This small molecule binds to this protein.
Small molecule (SMILES): CC(=O)N[C@@H]1[C@@H](O)[C@H](O)[C@@H](CO)O[C@H]1O

Sequence of chain 1.D:
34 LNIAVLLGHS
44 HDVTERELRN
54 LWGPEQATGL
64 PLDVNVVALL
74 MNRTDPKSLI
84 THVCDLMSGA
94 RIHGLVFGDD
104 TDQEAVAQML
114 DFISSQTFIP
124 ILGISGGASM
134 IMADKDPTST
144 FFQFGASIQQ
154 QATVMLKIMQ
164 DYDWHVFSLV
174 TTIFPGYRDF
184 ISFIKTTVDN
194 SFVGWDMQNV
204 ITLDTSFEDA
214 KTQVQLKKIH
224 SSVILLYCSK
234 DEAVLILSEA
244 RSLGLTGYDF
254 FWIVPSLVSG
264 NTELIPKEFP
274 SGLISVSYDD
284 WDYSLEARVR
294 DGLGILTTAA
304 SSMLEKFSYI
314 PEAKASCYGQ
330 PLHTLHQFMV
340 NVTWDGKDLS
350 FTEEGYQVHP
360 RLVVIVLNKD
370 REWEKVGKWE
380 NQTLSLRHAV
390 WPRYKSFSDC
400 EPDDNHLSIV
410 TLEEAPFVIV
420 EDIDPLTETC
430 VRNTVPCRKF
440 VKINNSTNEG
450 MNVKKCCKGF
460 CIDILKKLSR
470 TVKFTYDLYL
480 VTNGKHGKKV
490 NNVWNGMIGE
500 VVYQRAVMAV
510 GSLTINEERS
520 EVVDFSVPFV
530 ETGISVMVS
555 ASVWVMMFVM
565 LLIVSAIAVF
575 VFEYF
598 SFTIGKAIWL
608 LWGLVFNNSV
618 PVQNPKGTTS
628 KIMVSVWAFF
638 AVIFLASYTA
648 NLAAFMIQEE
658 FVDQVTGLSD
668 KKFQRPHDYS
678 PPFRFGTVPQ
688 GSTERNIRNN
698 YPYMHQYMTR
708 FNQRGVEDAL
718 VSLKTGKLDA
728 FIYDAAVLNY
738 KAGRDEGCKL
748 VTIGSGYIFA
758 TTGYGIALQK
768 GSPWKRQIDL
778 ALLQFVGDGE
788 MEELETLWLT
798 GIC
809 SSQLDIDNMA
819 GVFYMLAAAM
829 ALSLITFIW

Binding-site contacts:
Ligand atom O5 contacts residue ASN340 of chain 1.D at 2.4 Å (h-bond).
Ligand atom C2 contacts residue ASN340 of chain 1.D at 2.5 Å.
Ligand atom C5 contacts residue ASN340 of chain 1.D at 3.7 Å.
Ligand atom O7 contacts residue ASN340 of chain 1.D at 3.0 Å (h-bond).
Ligand atom C4 contacts residue ASN340 of chain 1.D at 4.3 Å.
Ligand atom N2 contacts residue ASN340 of chain 1.D at 2.9 Å (h-bond).
Ligand atom C1 contacts residue ASN340 of chain 1.D at 1.4 Å.
Ligand atom C3 contacts residue ASN340 of chain 1.D at 3.8 Å.
Ligand atom C7 contacts residue ASN340 of chain 1.D at 3.2 Å.